This protein binds this small molecule.
Small molecule (SMILES): CC(=O)N[C@H]1[C@H](O[C@H]2[C@H](O)[C@@H](NC(C)=O)CO[C@@H]2CO)O[C@H](CO)[C@@H](O[C@@H]2O[C@H](CO)[C@@H](O)[C@H](O)[C@@H]2O)[C@@H]1O

Sequence of chain 2.D:
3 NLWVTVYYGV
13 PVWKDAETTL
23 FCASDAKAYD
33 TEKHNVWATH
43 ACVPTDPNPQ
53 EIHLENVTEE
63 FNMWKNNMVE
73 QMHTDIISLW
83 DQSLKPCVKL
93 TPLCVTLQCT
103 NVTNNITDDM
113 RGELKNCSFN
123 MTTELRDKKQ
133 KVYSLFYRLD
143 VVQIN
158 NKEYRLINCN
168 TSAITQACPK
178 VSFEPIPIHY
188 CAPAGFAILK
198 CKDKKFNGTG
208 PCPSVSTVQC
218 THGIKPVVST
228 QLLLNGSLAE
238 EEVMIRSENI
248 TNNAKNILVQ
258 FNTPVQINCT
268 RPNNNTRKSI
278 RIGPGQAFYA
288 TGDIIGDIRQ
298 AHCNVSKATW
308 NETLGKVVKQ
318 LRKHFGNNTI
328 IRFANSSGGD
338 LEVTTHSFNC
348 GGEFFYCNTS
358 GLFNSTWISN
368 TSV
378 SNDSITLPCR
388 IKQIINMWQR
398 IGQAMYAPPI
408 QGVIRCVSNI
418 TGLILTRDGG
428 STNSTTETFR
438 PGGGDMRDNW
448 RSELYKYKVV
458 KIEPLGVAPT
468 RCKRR

Binding-site contacts:
Ligand atom C1 contacts residue ILE164 of chain 2.D at 4.2 Å (hydrophobic).
Ligand atom N2 contacts residue ILE164 of chain 2.D at 4.3 Å.
Ligand atom C4 contacts residue ASN167 of chain 2.D at 4.1 Å.
Ligand atom O5 contacts residue THR168 of chain 2.D at 4.3 Å.
Ligand atom C7 contacts residue ILE164 of chain 2.D at 3.9 Å (hydrophobic).
Ligand atom C8 contacts residue ARG162 of chain 2.D at 3.7 Å.
Ligand atom O7 contacts residue ASN167 of chain 2.D at 4.3 Å.
Ligand atom O7 contacts residue ILE164 of chain 2.D at 3.6 Å.
Ligand atom C1 contacts residue ASN167 of chain 2.D at 1.4 Å.
Ligand atom C8 contacts residue ILE164 of chain 2.D at 4.5 Å (hydrophobic).
Ligand atom C7 contacts residue ARG162 of chain 2.D at 4.3 Å.
Ligand atom C7 contacts residue ASN167 of chain 2.D at 3.8 Å.
Ligand atom O6 contacts residue THR168 of chain 2.D at 4.0 Å.
Ligand atom C3 contacts residue ASN167 of chain 2.D at 3.8 Å.
Ligand atom N2 contacts residue ASN167 of chain 2.D at 2.9 Å (h-bond).
Ligand atom C2 contacts residue ILE164 of chain 2.D at 4.3 Å (hydrophobic).
Ligand atom O5 contacts residue ILE164 of chain 2.D at 4.1 Å.
Ligand atom C5 contacts residue ASN167 of chain 2.D at 3.6 Å.
Ligand atom C2 contacts residue ASN167 of chain 2.D at 2.4 Å.
Ligand atom O7 contacts residue VAL143 of chain 2.D at 4.4 Å.
Ligand atom O5 contacts residue ASN167 of chain 2.D at 2.3 Å (h-bond).